Binding-site contacts:
Ligand atom O5 contacts residue GLN168 of chain 2.F at 4.0 Å.
Ligand atom C8 contacts residue PRO167 of chain 2.F at 3.7 Å (hydrophobic).
Ligand atom O6 contacts residue ALA117 of chain 2.F at 2.3 Å.
Ligand atom C4 contacts residue ASN118 of chain 2.F at 3.8 Å.
Ligand atom O5 contacts residue ALA117 of chain 2.F at 3.5 Å (h-bond).
Ligand atom O5 contacts residue ASN118 of chain 2.F at 1.8 Å (h-bond).
Ligand atom N2 contacts residue PRO167 of chain 2.F at 4.0 Å.
Ligand atom C8 contacts residue ASP164 of chain 2.F at 4.5 Å.
Ligand atom C5 contacts residue GLN168 of chain 2.F at 4.5 Å.
Ligand atom C2 contacts residue ALA117 of chain 2.F at 4.0 Å (hydrophobic).
Ligand atom C1 contacts residue PRO167 of chain 2.F at 4.4 Å (hydrophobic).
Ligand atom O6 contacts residue ASN118 of chain 2.F at 4.0 Å.
Ligand atom C1 contacts residue GLN168 of chain 2.F at 4.0 Å.
Ligand atom C4 contacts residue ALA117 of chain 2.F at 4.2 Å (hydrophobic).
Ligand atom O7 contacts residue ALA117 of chain 2.F at 4.5 Å.
Ligand atom C6 contacts residue ASN118 of chain 2.F at 4.0 Å.
Ligand atom C5 contacts residue ALA117 of chain 2.F at 4.2 Å (hydrophobic).
Ligand atom C1 contacts residue ALA117 of chain 2.F at 3.9 Å (hydrophobic).
Ligand atom C2 contacts residue ASN118 of chain 2.F at 2.7 Å.
Ligand atom C7 contacts residue PRO167 of chain 2.F at 3.9 Å (hydrophobic).
Ligand atom C5 contacts residue ASN118 of chain 2.F at 3.2 Å.
Ligand atom C1 contacts residue ASN118 of chain 2.F at 1.6 Å.
Ligand atom C3 contacts residue ASN118 of chain 2.F at 3.8 Å.
Ligand atom O7 contacts residue ASN118 of chain 2.F at 3.5 Å (h-bond).
Ligand atom N2 contacts residue ASN118 of chain 2.F at 3.6 Å.
Ligand atom C6 contacts residue ALA117 of chain 2.F at 3.6 Å (hydrophobic).
Ligand atom C7 contacts residue ASN118 of chain 2.F at 3.9 Å.

Sequence of chain 2.F:
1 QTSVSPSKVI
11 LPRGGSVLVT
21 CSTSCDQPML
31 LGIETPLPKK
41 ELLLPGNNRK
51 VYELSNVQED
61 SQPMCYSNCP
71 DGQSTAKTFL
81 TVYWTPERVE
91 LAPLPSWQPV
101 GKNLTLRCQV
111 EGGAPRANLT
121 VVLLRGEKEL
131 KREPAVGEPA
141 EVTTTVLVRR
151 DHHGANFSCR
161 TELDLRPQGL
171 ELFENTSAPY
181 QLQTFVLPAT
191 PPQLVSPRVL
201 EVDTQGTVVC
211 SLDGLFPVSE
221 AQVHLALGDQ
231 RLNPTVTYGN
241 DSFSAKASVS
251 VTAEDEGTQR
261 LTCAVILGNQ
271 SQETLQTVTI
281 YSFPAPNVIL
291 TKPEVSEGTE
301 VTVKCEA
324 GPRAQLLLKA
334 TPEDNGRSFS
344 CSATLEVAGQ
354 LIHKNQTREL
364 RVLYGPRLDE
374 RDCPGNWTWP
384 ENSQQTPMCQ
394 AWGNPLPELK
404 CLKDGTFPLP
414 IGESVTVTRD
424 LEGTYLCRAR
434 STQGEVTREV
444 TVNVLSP

This small molecule binds to this protein.
Small molecule (SMILES): CC(=O)N[C@@H]1[C@@H](O)[C@H](O)[C@@H](CO)O[C@H]1O